Sequence of chain 1.A:
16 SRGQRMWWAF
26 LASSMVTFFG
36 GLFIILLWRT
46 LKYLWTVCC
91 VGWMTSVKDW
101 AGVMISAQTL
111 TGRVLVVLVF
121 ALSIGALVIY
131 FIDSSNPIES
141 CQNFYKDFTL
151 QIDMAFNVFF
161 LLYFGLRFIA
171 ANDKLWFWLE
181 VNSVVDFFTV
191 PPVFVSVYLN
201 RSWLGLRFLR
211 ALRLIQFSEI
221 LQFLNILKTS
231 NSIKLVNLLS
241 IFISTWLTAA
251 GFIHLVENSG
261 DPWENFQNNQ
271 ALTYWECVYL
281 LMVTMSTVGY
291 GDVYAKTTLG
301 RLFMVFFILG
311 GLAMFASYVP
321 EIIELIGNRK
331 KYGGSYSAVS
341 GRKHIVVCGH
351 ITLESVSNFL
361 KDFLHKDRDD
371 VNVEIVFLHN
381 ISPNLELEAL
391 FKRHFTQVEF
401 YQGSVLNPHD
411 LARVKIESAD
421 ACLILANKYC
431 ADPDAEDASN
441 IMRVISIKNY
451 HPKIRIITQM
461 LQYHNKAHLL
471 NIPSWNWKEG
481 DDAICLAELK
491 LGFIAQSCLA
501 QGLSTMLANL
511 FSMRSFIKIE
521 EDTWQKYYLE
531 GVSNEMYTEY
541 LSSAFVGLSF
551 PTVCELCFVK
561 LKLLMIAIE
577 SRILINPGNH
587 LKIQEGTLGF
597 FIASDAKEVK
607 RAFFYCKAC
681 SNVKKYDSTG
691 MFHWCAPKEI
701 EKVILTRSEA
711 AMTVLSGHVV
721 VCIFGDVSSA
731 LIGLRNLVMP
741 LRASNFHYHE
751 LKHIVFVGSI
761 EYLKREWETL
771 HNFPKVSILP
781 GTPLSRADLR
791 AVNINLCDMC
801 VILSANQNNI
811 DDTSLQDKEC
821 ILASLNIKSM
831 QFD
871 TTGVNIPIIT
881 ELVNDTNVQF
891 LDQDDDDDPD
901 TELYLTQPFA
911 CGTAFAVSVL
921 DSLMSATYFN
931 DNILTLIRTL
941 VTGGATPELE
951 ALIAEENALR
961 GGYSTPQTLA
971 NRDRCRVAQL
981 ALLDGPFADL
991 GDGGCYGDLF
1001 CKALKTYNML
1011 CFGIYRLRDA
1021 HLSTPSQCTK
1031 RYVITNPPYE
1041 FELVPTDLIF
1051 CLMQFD

A protein and the small-molecule ligand that binds it are described below.
Small molecule (SMILES): CC(C)CCC[C@@H](C)[C@H]1CC[C@H]2[C@@H]3CC=C4C[C@@H](O)CC[C@]4(C)[C@H]3CC[C@]12C

Sequence of chain 1.B:
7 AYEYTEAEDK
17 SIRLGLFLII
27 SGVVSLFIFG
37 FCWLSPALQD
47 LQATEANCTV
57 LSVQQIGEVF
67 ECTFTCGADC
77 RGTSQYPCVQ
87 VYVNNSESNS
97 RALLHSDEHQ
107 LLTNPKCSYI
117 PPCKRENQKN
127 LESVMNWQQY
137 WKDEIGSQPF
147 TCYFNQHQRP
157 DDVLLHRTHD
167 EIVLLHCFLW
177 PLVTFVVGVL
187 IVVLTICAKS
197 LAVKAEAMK

Binding-site contacts:
Ligand atom C15 contacts residue TRP23 of chain 1.A at 4.3 Å (hydrophobic).
Ligand atom C12 contacts residue TRP22 of chain 1.A at 4.3 Å (hydrophobic).
Ligand atom C16 contacts residue TRP176 of chain 1.B at 4.4 Å (hydrophobic).
Ligand atom C17 contacts residue TRP23 of chain 1.A at 3.8 Å (hydrophobic).
Ligand atom C18 contacts residue HIS172 of chain 1.B at 4.0 Å.
Ligand atom C21 contacts residue TRP22 of chain 1.A at 4.2 Å (hydrophobic).
Ligand atom C16 contacts residue POV1 of chain 1.Q at 3.8 Å.
Ligand atom C22 contacts residue TRP176 of chain 1.B at 3.6 Å (hydrophobic).
Ligand atom C16 contacts residue TRP23 of chain 1.A at 4.2 Å (hydrophobic).
Ligand atom C1 contacts residue TRP23 of chain 1.A at 3.8 Å (hydrophobic).
Ligand atom C9 contacts residue TRP23 of chain 1.A at 4.1 Å (hydrophobic).
Ligand atom C20 contacts residue TRP176 of chain 1.B at 3.8 Å (hydrophobic).
Ligand atom C25 contacts residue TRP176 of chain 1.B at 4.1 Å (hydrophobic).
Ligand atom C14 contacts residue TRP23 of chain 1.A at 4.1 Å (hydrophobic).
Ligand atom C18 contacts residue TRP176 of chain 1.B at 3.6 Å (hydrophobic).
Ligand atom C15 contacts residue POV1 of chain 1.Q at 3.8 Å.
Ligand atom C17 contacts residue TRP176 of chain 1.B at 4.5 Å (hydrophobic).
Ligand atom C13 contacts residue TRP23 of chain 1.A at 4.2 Å (hydrophobic).
Ligand atom C12 contacts residue TRP23 of chain 1.A at 4.0 Å (hydrophobic).
Ligand atom C24 contacts residue POV1 of chain 1.Q at 3.8 Å.